Sequence of chain 1.A:
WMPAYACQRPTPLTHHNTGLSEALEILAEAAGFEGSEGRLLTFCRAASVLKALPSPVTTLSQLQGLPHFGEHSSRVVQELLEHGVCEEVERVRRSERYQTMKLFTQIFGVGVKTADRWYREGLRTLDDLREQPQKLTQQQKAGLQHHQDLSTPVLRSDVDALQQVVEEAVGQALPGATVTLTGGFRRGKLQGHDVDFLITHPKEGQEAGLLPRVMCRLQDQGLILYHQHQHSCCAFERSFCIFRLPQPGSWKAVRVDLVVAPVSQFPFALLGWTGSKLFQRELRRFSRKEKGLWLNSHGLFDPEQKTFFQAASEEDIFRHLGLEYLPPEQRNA

Binding-site contacts:
Ligand atom O2A contacts residue HIS203 of chain 1.A at 3.6 Å.
Ligand atom O2A contacts residue MN1 of chain 1.C at 2.7 Å.
Ligand atom O2A contacts residue MN1 of chain 1.B at 2.0 Å.
Ligand atom O3G contacts residue LYS199 of chain 1.A at 3.1 Å (salt-bridge).
Ligand atom O2B contacts residue ASP206 of chain 1.A at 3.0 Å (salt-bridge).
Ligand atom O3B contacts residue MN1 of chain 1.B at 3.7 Å.
Ligand atom O1G contacts residue HIS203 of chain 1.A at 3.2 Å (h-bond).
Ligand atom O3' contacts residue ARG197 of chain 1.A at 3.8 Å.
Ligand atom O2G contacts residue ASP204 of chain 1.A at 2.9 Å (salt-bridge).
Ligand atom O4' contacts residue TRP296 of chain 1.A at 3.5 Å (h-bond).
Ligand atom O3A contacts residue MN1 of chain 1.B at 3.6 Å.
Ligand atom C4' contacts residue TRP296 of chain 1.A at 3.3 Å (hydrophobic).
Ligand atom PA contacts residue MN1 of chain 1.B at 3.3 Å.
Ligand atom PB contacts residue GLY194 of chain 1.A at 3.7 Å.
Ligand atom O3G contacts residue GLY202 of chain 1.A at 3.5 Å.
Ligand atom O2G contacts residue MN1 of chain 1.B at 2.2 Å.
Ligand atom O2B contacts residue GLY194 of chain 1.A at 2.9 Å (h-bond).
Ligand atom O2G contacts residue HIS203 of chain 1.A at 2.8 Å (h-bond).
Ligand atom O2B contacts residue MN1 of chain 1.B at 2.0 Å.
Ligand atom N2 contacts residue TRP296 of chain 1.A at 3.3 Å (h-bond).
Ligand atom N2 contacts residue SER320 of chain 1.A at 2.7 Å (h-bond).
Ligand atom PG contacts residue HIS203 of chain 1.A at 3.5 Å.
Ligand atom O2B contacts residue GLY193 of chain 1.A at 3.5 Å.
Ligand atom O5' contacts residue MN1 of chain 1.C at 3.8 Å.
Ligand atom O3' contacts residue GLY298 of chain 1.A at 3.3 Å.
Ligand atom O6 contacts residue ARG261 of chain 1.A at 3.8 Å.
Ligand atom O3' contacts residue LYS300 of chain 1.A at 3.2 Å (salt-bridge).
Ligand atom PA contacts residue MN1 of chain 1.C at 3.6 Å.
Ligand atom C2 contacts residue TRP296 of chain 1.A at 3.7 Å (hydrophobic).
Ligand atom PG contacts residue MN1 of chain 1.B at 3.5 Å.
Ligand atom O2A contacts residue ASP206 of chain 1.A at 3.0 Å (salt-bridge).
Ligand atom O1A contacts residue HIS203 of chain 1.A at 3.4 Å.
Ligand atom C1' contacts residue GLY295 of chain 1.A at 3.5 Å.
Ligand atom O3' contacts residue SER299 of chain 1.A at 3.5 Å.
Ligand atom O1B contacts residue GLY194 of chain 1.A at 3.6 Å (h-bond).
Ligand atom PB contacts residue MN1 of chain 1.B at 3.2 Å.
Ligand atom O4' contacts residue GLY295 of chain 1.A at 3.6 Å (h-bond).
Ligand atom O1B contacts residue ARG197 of chain 1.A at 2.7 Å (salt-bridge).
Ligand atom O2A contacts residue ASP204 of chain 1.A at 3.0 Å (salt-bridge).
Ligand atom C5' contacts residue TRP296 of chain 1.A at 3.7 Å (hydrophobic).

This small molecule binds to this protein.
Small molecule (SMILES): Nc1nc2c(ncn2[C@H]2C[C@H](O)[C@@H](CO[P](=O)(O)O[P](=O)(O)OP(=O)(O)O)O2)c(=O)[nH]1